Binding-site contacts:
Ligand atom N10 contacts residue LYS25 of chain 1.C at 3.7 Å.
Ligand atom C10 contacts residue VAL2 of chain 1.C at 3.7 Å (hydrophobic).
Ligand atom C8 contacts residue ALA330 of chain 1.C at 3.7 Å (hydrophobic).
Ligand atom C6A contacts residue ALA330 of chain 1.C at 3.6 Å (hydrophobic).
Ligand atom C6A contacts residue SER331 of chain 1.C at 4.2 Å.
Ligand atom C2 contacts residue VAL2 of chain 1.C at 3.7 Å (hydrophobic).
Ligand atom C9 contacts residue LYS25 of chain 1.C at 3.5 Å.
Ligand atom C7 contacts residue ALA330 of chain 1.C at 3.6 Å (hydrophobic).
Ligand atom C10 contacts residue GOL1 of chain 1.BA at 4.1 Å.
Ligand atom C6 contacts residue SER331 of chain 1.C at 4.3 Å.
Ligand atom C8 contacts residue SER331 of chain 1.C at 4.3 Å.
Ligand atom C6 contacts residue ALA330 of chain 1.C at 3.5 Å (hydrophobic).
Ligand atom C9 contacts residue VAL2 of chain 1.C at 3.8 Å (hydrophobic).
Ligand atom C8 contacts residue GOL1 of chain 1.BA at 3.4 Å.
Ligand atom C8 contacts residue VAL327 of chain 1.C at 3.8 Å (hydrophobic).
Ligand atom N10 contacts residue GOL1 of chain 1.BA at 4.1 Å.
Ligand atom C1A contacts residue ALA330 of chain 1.C at 4.4 Å (hydrophobic).
Ligand atom C9 contacts residue GOL1 of chain 1.BA at 3.8 Å.
Ligand atom C6A contacts residue GOL1 of chain 1.BA at 3.6 Å.
Ligand atom C5 contacts residue ALA330 of chain 1.C at 4.0 Å (hydrophobic).
Ligand atom C10 contacts residue ALA330 of chain 1.C at 3.6 Å (hydrophobic).
Ligand atom N10 contacts residue ALA330 of chain 1.C at 3.7 Å.
Ligand atom C7 contacts residue VAL327 of chain 1.C at 4.1 Å (hydrophobic).
Ligand atom C1A contacts residue VAL2 of chain 1.C at 3.6 Å (hydrophobic).
Ligand atom C6 contacts residue GOL1 of chain 1.BA at 3.7 Å.
Ligand atom N10 contacts residue VAL2 of chain 1.C at 2.9 Å (h-bond).
Ligand atom C9 contacts residue ALA330 of chain 1.C at 3.7 Å (hydrophobic).
Ligand atom N1 contacts residue VAL2 of chain 1.C at 2.9 Å (h-bond).
Ligand atom C7 contacts residue GOL1 of chain 1.BA at 3.1 Å.
Ligand atom C7 contacts residue SER331 of chain 1.C at 3.6 Å.

Sequence of chain 1.C:
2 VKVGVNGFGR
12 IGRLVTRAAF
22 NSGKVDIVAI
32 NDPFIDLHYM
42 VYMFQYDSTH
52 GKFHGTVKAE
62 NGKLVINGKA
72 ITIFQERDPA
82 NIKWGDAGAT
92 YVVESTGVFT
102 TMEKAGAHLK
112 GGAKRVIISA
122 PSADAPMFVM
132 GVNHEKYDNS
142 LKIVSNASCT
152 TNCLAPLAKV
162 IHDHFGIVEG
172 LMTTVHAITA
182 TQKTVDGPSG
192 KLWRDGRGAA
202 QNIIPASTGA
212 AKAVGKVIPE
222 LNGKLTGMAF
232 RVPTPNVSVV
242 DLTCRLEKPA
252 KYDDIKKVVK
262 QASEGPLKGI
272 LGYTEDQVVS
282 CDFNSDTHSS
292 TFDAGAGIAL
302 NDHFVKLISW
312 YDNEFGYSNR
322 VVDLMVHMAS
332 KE

A protein and the small-molecule ligand that binds it are described below.
Small molecule (SMILES): c1cnc2c(c1)ccc1cccnc12